Sequence of chain 1.A:
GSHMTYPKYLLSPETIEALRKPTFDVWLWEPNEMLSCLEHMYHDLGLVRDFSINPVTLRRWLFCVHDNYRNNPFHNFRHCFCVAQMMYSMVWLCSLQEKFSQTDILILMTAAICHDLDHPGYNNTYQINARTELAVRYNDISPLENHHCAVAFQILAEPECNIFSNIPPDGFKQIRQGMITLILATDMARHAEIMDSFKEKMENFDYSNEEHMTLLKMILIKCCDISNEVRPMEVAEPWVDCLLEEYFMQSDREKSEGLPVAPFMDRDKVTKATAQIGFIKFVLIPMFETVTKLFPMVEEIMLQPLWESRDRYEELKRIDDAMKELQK

Binding-site contacts:
Ligand atom N7 contacts residue PHE279 of chain 1.A at 3.8 Å.
Ligand atom N1 contacts residue PHE279 of chain 1.A at 3.4 Å.
Ligand atom PA contacts residue HIS75 of chain 1.A at 3.3 Å.
Ligand atom C2' contacts residue TYR247 of chain 1.A at 3.3 Å (hydrophobic).
Ligand atom C4 contacts residue PHE279 of chain 1.A at 3.2 Å (hydrophobic).
Ligand atom N2 contacts residue ALA275 of chain 1.A at 3.3 Å (h-bond).
Ligand atom N3 contacts residue PHE279 of chain 1.A at 3.5 Å.
Ligand atom C1' contacts residue TYR247 of chain 1.A at 3.8 Å (hydrophobic).
Ligand atom O4' contacts residue PHE279 of chain 1.A at 3.8 Å.
Ligand atom C6 contacts residue GLN276 of chain 1.A at 3.3 Å.
Ligand atom C4' contacts residue MET188 of chain 1.A at 3.6 Å (hydrophobic).
Ligand atom O1A contacts residue NA1 of chain 1.C at 2.6 Å (h-bond).
Ligand atom PA contacts residue NA1 of chain 1.D at 3.5 Å.
Ligand atom O1A contacts residue ASP225 of chain 1.A at 3.7 Å.
Ligand atom C5 contacts residue PHE279 of chain 1.A at 3.3 Å (hydrophobic).
Ligand atom N9 contacts residue PHE279 of chain 1.A at 3.4 Å.
Ligand atom C5' contacts residue ILE226 of chain 1.A at 3.5 Å (hydrophobic).
Ligand atom O3' contacts residue HIS75 of chain 1.A at 3.4 Å (h-bond).
Ligand atom O5' contacts residue ASP225 of chain 1.A at 3.3 Å (salt-bridge).
Ligand atom O1A contacts residue ASP116 of chain 1.A at 3.8 Å.
Ligand atom C2 contacts residue GLN276 of chain 1.A at 3.2 Å.
Ligand atom C6 contacts residue LEU243 of chain 1.A at 3.8 Å (hydrophobic).
Ligand atom N1 contacts residue GLN276 of chain 1.A at 2.6 Å (h-bond).
Ligand atom O2' contacts residue TYR247 of chain 1.A at 2.5 Å (h-bond).
Ligand atom N2 contacts residue GLN276 of chain 1.A at 3.0 Å (h-bond).
Ligand atom N1 contacts residue LEU243 of chain 1.A at 3.5 Å.
Ligand atom C5' contacts residue MET188 of chain 1.A at 3.4 Å (hydrophobic).
Ligand atom O6 contacts residue GLN276 of chain 1.A at 2.7 Å (h-bond).
Ligand atom C6 contacts residue PHE279 of chain 1.A at 3.5 Å (hydrophobic).
Ligand atom N3 contacts residue LEU243 of chain 1.A at 3.2 Å.
Ligand atom O1A contacts residue HIS75 of chain 1.A at 2.6 Å (h-bond).
Ligand atom O1A contacts residue NA1 of chain 1.D at 2.9 Å (h-bond).
Ligand atom N2 contacts residue PHE279 of chain 1.A at 3.6 Å.
Ligand atom C2 contacts residue LEU243 of chain 1.A at 3.3 Å (hydrophobic).
Ligand atom O2A contacts residue NA1 of chain 1.D at 3.5 Å (h-bond).
Ligand atom C5' contacts residue ASP225 of chain 1.A at 3.5 Å.
Ligand atom O4' contacts residue ILE226 of chain 1.A at 3.7 Å.
Ligand atom C4 contacts residue LEU243 of chain 1.A at 3.4 Å (hydrophobic).
Ligand atom C5 contacts residue LEU243 of chain 1.A at 3.7 Å (hydrophobic).
Ligand atom C2 contacts residue PHE279 of chain 1.A at 3.5 Å (hydrophobic).

This small molecule binds to this protein.
Small molecule (SMILES): Nc1nc2c(ncn2[C@@H]2OC3CO[P](=O)(O)O[C@H]3[C@H]2O)c(=O)[nH]1